Sequence of chain 46.F:
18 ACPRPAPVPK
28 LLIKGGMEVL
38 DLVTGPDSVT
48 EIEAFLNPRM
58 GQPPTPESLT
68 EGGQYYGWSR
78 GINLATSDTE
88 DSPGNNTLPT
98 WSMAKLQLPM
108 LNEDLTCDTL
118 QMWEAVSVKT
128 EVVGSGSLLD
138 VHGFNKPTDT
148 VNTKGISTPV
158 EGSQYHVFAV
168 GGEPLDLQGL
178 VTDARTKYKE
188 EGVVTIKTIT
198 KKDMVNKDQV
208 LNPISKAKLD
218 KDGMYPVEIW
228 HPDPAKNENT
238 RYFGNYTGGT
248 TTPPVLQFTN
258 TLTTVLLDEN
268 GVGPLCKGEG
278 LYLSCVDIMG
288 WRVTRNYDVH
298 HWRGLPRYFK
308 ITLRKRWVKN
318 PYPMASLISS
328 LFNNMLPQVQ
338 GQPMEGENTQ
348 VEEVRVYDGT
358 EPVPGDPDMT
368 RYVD

Sequence of chain 50.F:
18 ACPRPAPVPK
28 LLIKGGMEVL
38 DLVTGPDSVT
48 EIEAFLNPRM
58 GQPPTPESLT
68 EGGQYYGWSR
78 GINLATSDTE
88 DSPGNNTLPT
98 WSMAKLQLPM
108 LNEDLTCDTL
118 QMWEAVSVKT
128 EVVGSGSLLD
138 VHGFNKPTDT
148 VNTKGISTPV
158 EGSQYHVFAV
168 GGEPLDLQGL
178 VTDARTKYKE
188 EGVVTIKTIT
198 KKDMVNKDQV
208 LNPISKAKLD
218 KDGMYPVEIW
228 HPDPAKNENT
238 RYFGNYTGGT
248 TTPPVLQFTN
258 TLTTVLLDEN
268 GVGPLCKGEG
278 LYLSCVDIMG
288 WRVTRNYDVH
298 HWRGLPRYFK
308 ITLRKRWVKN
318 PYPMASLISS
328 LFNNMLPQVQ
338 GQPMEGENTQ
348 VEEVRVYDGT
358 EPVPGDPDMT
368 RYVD

The small molecule below binds the protein below.
Small molecule (SMILES): CC(=O)N[C@@H]1[C@@H](O[C@@H]2O[C@H](CO)[C@H](O)[C@H](O[C@]3(C(=O)O)C[C@H](O)[C@@H](NC(C)=O)[C@H]([C@H](O)[C@H](O)CO)O3)[C@H]2O)[C@H](O)[C@@H](CO[C@]2(C(=O)O)C[C@H](O)[C@@H](NC(C)=O)[C@H]([C@H](O)[C@H](O)CO)O2)O[C@H]1O

Binding-site contacts:
Ligand atom O4 contacts residue ASN80 of chain 46.F at 4.0 Å.
Ligand atom C5 contacts residue TYR72 of chain 46.F at 3.5 Å (hydrophobic).
Ligand atom C6 contacts residue TYR72 of chain 46.F at 3.8 Å (hydrophobic).
Ligand atom O3 contacts residue GLY78 of chain 46.F at 3.6 Å.
Ligand atom C1 contacts residue GLY78 of chain 46.F at 4.1 Å.
Ligand atom O4 contacts residue GLY78 of chain 46.F at 3.2 Å.
Ligand atom C1 contacts residue SER89 of chain 46.F at 4.2 Å.
Ligand atom C4 contacts residue HIS298 of chain 46.F at 4.0 Å.
Ligand atom C8 contacts residue ARG77 of chain 46.F at 4.1 Å.
Ligand atom C4 contacts residue GLY78 of chain 46.F at 3.4 Å.
Ligand atom O4 contacts residue TYR72 of chain 46.F at 3.8 Å.
Ligand atom C11 contacts residue ASP85 of chain 50.F at 4.2 Å.
Ligand atom C5 contacts residue ASN93 of chain 46.F at 4.1 Å.
Ligand atom C3 contacts residue ARG77 of chain 46.F at 4.1 Å.
Ligand atom C1 contacts residue TYR72 of chain 46.F at 4.0 Å (hydrophobic).
Ligand atom C3 contacts residue HIS298 of chain 46.F at 4.1 Å.
Ligand atom C3 contacts residue VAL296 of chain 46.F at 3.7 Å (hydrophobic).
Ligand atom O3 contacts residue VAL296 of chain 46.F at 4.3 Å.
Ligand atom C2 contacts residue GLY78 of chain 46.F at 4.1 Å.
Ligand atom N5 contacts residue TYR72 of chain 46.F at 3.0 Å (h-bond).
Ligand atom O1A contacts residue TYR72 of chain 46.F at 3.1 Å.
Ligand atom O4 contacts residue ILE79 of chain 46.F at 3.6 Å (h-bond).
Ligand atom C1 contacts residue ARG77 of chain 46.F at 3.1 Å.
Ligand atom O8 contacts residue TYR72 of chain 46.F at 3.9 Å.
Ligand atom C6 contacts residue ASN93 of chain 46.F at 3.1 Å.
Ligand atom O1A contacts residue ARG77 of chain 46.F at 3.0 Å (salt-bridge).
Ligand atom C4 contacts residue TYR72 of chain 46.F at 3.4 Å (hydrophobic).
Ligand atom C3 contacts residue GLY78 of chain 46.F at 3.9 Å.
Ligand atom O1B contacts residue SER89 of chain 46.F at 3.5 Å (h-bond).
Ligand atom C3 contacts residue GLY78 of chain 46.F at 4.1 Å.
Ligand atom O6 contacts residue ASN93 of chain 46.F at 3.0 Å (h-bond).
Ligand atom O4 contacts residue HIS298 of chain 46.F at 3.0 Å (h-bond).
Ligand atom O1A contacts residue GLY78 of chain 46.F at 3.7 Å.
Ligand atom C10 contacts residue TYR72 of chain 46.F at 4.1 Å (hydrophobic).
Ligand atom O8 contacts residue ARG77 of chain 46.F at 3.1 Å (salt-bridge).
Ligand atom O4 contacts residue THR291 of chain 46.F at 3.4 Å.
Ligand atom C6 contacts residue ARG77 of chain 46.F at 4.3 Å.
Ligand atom O1B contacts residue ARG77 of chain 46.F at 2.5 Å (salt-bridge).
Ligand atom O1A contacts residue SER89 of chain 46.F at 4.1 Å.
Ligand atom O8 contacts residue GLU87 of chain 46.F at 3.9 Å.